This small molecule binds to this protein.
Small molecule (SMILES): NCCSC[C@H]1O[C@@H](n2cnc3c(N)ncnc32)[C@H](O)[C@@H]1O

Binding-site contacts:
Ligand atom C4' contacts residue ALA47 of chain 1.E at 3.7 Å (hydrophobic).
Ligand atom N1 contacts residue ILE72 of chain 1.E at 3.8 Å.
Ligand atom N3 contacts residue ALA47 of chain 1.E at 3.5 Å.
Ligand atom O3' contacts residue GLU71 of chain 1.E at 2.8 Å (salt-bridge).
Ligand atom O3' contacts residue ALA76 of chain 1.E at 3.7 Å.
Ligand atom N3 contacts residue ILE72 of chain 1.E at 3.3 Å (h-bond).
Ligand atom N6 contacts residue PHE146 of chain 1.E at 3.8 Å.
Ligand atom C3' contacts residue GLU71 of chain 1.E at 3.7 Å.
Ligand atom N1 contacts residue ALA88 of chain 1.E at 3.7 Å.
Ligand atom C6 contacts residue PHE146 of chain 1.E at 3.6 Å (hydrophobic).
Ligand atom C2 contacts residue ALA88 of chain 1.E at 3.5 Å (hydrophobic).
Ligand atom O2' contacts residue ASP73 of chain 1.E at 3.6 Å.
Ligand atom C2 contacts residue PHE90 of chain 1.E at 3.7 Å (hydrophobic).
Ligand atom SD contacts residue PRO107 of chain 1.E at 3.5 Å (h-bond).
Ligand atom CG contacts residue VAL21 of chain 1.E at 3.7 Å (hydrophobic).
Ligand atom C1' contacts residue GLU71 of chain 1.E at 3.4 Å.
Ligand atom C8 contacts residue GOL1 of chain 1.I at 3.4 Å.
Ligand atom N3 contacts residue GLU71 of chain 1.E at 3.9 Å.
Ligand atom N6 contacts residue GOL1 of chain 1.I at 2.9 Å (h-bond).
Ligand atom CB contacts residue ASN105 of chain 1.E at 3.5 Å.
Ligand atom N9 contacts residue ILE72 of chain 1.E at 3.8 Å.
Ligand atom C2' contacts residue GLU71 of chain 1.E at 3.4 Å.
Ligand atom N1 contacts residue PHE90 of chain 1.E at 3.0 Å (h-bond).
Ligand atom SD contacts residue ASN105 of chain 1.E at 3.5 Å (h-bond).
Ligand atom C5 contacts residue ILE72 of chain 1.E at 3.7 Å (hydrophobic).
Ligand atom N7 contacts residue PRO107 of chain 1.E at 3.8 Å.
Ligand atom N1 contacts residue ASP89 of chain 1.E at 3.7 Å.
Ligand atom O3' contacts residue ALA49 of chain 1.E at 3.8 Å.
Ligand atom N contacts residue ASN105 of chain 1.E at 2.8 Å (h-bond).
Ligand atom N7 contacts residue GOL1 of chain 1.I at 2.8 Å (h-bond).
Ligand atom C6 contacts residue ASP89 of chain 1.E at 3.8 Å.
Ligand atom C4 contacts residue ILE72 of chain 1.E at 3.5 Å (hydrophobic).
Ligand atom O2' contacts residue GLU71 of chain 1.E at 2.6 Å (salt-bridge).
Ligand atom CG contacts residue ASN105 of chain 1.E at 3.2 Å.
Ligand atom C8 contacts residue PRO107 of chain 1.E at 3.8 Å (hydrophobic).
Ligand atom CB contacts residue ALA47 of chain 1.E at 3.9 Å (hydrophobic).
Ligand atom N6 contacts residue ASP89 of chain 1.E at 2.9 Å (salt-bridge).
Ligand atom C2 contacts residue ILE72 of chain 1.E at 3.4 Å (hydrophobic).
Ligand atom O4' contacts residue ALA47 of chain 1.E at 3.1 Å.
Ligand atom N contacts residue ALA47 of chain 1.E at 2.9 Å (h-bond).

Sequence of chain 1.E:
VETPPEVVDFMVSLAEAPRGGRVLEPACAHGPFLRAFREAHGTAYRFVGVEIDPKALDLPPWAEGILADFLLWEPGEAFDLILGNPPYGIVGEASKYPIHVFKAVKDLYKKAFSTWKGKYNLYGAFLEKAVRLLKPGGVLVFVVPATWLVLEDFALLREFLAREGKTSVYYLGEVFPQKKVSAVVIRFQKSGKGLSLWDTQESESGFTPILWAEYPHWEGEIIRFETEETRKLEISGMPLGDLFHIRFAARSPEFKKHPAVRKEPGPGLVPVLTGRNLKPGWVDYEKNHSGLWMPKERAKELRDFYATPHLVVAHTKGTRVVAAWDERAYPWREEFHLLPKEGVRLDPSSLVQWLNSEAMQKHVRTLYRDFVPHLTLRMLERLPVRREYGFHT